Binding-site contacts:
Ligand atom CE2 contacts residue CYS223 of chain 1.A at 3.5 Å (hydrophobic).
Ligand atom CD1 contacts residue PHE213 of chain 1.A at 3.7 Å (hydrophobic).
Ligand atom O contacts residue LYS212 of chain 1.A at 2.7 Å (salt-bridge).
Ligand atom OE2 contacts residue ARG219 of chain 1.A at 2.7 Å (salt-bridge).
Ligand atom CE2 contacts residue LEU226 of chain 1.A at 3.6 Å (hydrophobic).
Ligand atom CA contacts residue GLU137 of chain 1.A at 3.6 Å.
Ligand atom CZ contacts residue CYS223 of chain 1.A at 3.7 Å (hydrophobic).
Ligand atom N contacts residue GLU137 of chain 1.A at 2.8 Å (salt-bridge).
Ligand atom N contacts residue GLU137 of chain 1.A at 3.0 Å (salt-bridge).
Ligand atom CA contacts residue GLU137 of chain 1.A at 3.8 Å.
Ligand atom CA contacts residue ARG219 of chain 1.A at 3.6 Å.
Ligand atom CD2 contacts residue CYS223 of chain 1.A at 3.6 Å (hydrophobic).
Ligand atom CG contacts residue ASN130 of chain 1.A at 3.8 Å.
Ligand atom CG2 contacts residue GLU137 of chain 1.A at 3.6 Å.
Ligand atom OD1 contacts residue ASN130 of chain 1.A at 2.9 Å (h-bond).
Ligand atom CG2 contacts residue ARG151 of chain 1.A at 3.3 Å.
Ligand atom CB contacts residue GLU137 of chain 1.A at 3.6 Å.
Ligand atom O contacts residue ARG219 of chain 1.A at 2.9 Å (salt-bridge).
Ligand atom C contacts residue GLU182 of chain 1.A at 3.8 Å.
Ligand atom OE1 contacts residue ARG219 of chain 1.A at 3.2 Å (salt-bridge).
Ligand atom C contacts residue GLU137 of chain 1.A at 3.6 Å.
Ligand atom N contacts residue GLU137 of chain 1.A at 3.0 Å (salt-bridge).
Ligand atom C contacts residue GLU137 of chain 1.A at 3.7 Å.
Ligand atom CD1 contacts residue LYS140 of chain 1.A at 3.8 Å.
Ligand atom CD1 contacts residue MET208 of chain 1.A at 3.7 Å (hydrophobic).
Ligand atom O contacts residue GLU182 of chain 1.A at 3.1 Å (salt-bridge).
Ligand atom CA contacts residue GLU137 of chain 1.A at 3.7 Å.
Ligand atom O contacts residue THR133 of chain 1.A at 3.5 Å.
Ligand atom C contacts residue ARG151 of chain 1.A at 3.4 Å.
Ligand atom O contacts residue THR133 of chain 1.A at 3.0 Å (h-bond).
Ligand atom CB contacts residue GLU137 of chain 1.A at 3.5 Å.
Ligand atom CD2 contacts residue CYS144 of chain 1.A at 3.7 Å (hydrophobic).
Ligand atom O contacts residue ARG151 of chain 1.A at 3.2 Å.
Ligand atom O contacts residue CYS144 of chain 1.A at 3.7 Å.
Ligand atom C contacts residue THR133 of chain 1.A at 3.5 Å.
Ligand atom CD1 contacts residue ARG219 of chain 1.A at 3.7 Å.
Ligand atom O contacts residue GLU137 of chain 1.A at 3.8 Å.
Ligand atom CZ contacts residue GLN222 of chain 1.A at 3.7 Å.
Ligand atom CD contacts residue ARG219 of chain 1.A at 3.4 Å.
Ligand atom CD1 contacts residue TYR200 of chain 1.A at 3.4 Å (hydrophobic).

The protein below binds the small molecule below.
Small molecule (SMILES): CC[C@H](C)[C@H](NC(=O)[C@H](CC(N)=O)NC(=O)[C@H](CC(=O)O)NC(=O)[C@H](CO)NC(=O)[C@@H](N)CC(N)=O)C(=O)N[C@@H](Cc1ccccc1)C(=O)N[C@H](C(=O)N[C@@H](CCCCN)C(=O)N1CCC[C@H]1C(=O)NCC(=O)N[C@@H](CCC(=O)O)C(=O)N[C@@H](CC(=O)O)C(=O)N[C@@H](CC(C)C)C(=O)N[C@@H](CCC(=O)O)C(=O)N[C@H](C(=O)N1CCC[C@H]1C(=O)N[C@H](C=O)CC(C)C)[C@@H](C)CC)C(C)C

Sequence of chain 1.A:
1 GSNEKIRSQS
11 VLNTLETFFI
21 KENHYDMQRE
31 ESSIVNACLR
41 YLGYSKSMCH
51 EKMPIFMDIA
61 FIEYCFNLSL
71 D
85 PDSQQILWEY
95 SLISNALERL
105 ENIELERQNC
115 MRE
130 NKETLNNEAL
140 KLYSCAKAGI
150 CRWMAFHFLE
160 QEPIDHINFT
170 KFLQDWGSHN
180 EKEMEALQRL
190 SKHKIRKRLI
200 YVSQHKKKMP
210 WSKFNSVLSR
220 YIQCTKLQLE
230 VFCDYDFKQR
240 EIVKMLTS